Sequence of chain 1.A:
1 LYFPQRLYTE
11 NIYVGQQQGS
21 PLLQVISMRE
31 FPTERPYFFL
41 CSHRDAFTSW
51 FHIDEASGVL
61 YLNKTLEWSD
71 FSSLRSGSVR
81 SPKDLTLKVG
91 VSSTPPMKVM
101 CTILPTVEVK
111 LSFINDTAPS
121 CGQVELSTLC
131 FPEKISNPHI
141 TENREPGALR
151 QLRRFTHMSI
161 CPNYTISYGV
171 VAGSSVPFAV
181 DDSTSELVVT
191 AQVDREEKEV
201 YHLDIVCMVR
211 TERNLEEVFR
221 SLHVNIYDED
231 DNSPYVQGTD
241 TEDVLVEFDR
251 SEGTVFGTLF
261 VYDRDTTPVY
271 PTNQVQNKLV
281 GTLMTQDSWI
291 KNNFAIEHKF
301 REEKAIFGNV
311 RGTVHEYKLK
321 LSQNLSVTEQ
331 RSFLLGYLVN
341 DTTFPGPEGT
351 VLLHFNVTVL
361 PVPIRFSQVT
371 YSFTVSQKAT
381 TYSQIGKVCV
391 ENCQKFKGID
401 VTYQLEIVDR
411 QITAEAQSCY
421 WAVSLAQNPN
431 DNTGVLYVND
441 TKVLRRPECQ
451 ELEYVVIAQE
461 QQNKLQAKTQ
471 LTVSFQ

Binding-site contacts:
Ligand atom C6 contacts residue VAL244 of chain 1.A at 4.3 Å (hydrophobic).
Ligand atom O5 contacts residue ASP243 of chain 1.A at 4.3 Å.
Ligand atom C1 contacts residue ASP243 of chain 1.A at 4.2 Å.
Ligand atom O3 contacts residue ASP243 of chain 1.A at 4.1 Å.
Ligand atom C7 contacts residue ASN356 of chain 1.A at 3.4 Å.
Ligand atom C4 contacts residue ASP243 of chain 1.A at 3.9 Å.
Ligand atom C3 contacts residue ASN356 of chain 1.A at 3.8 Å.
Ligand atom C2 contacts residue ASN356 of chain 1.A at 2.5 Å.
Ligand atom C3 contacts residue ASP243 of chain 1.A at 3.6 Å.
Ligand atom O6 contacts residue ASP243 of chain 1.A at 4.3 Å.
Ligand atom C6 contacts residue ASP243 of chain 1.A at 4.4 Å.
Ligand atom C6 contacts residue THR358 of chain 1.A at 4.4 Å.
Ligand atom C5 contacts residue ASN356 of chain 1.A at 3.7 Å.
Ligand atom O7 contacts residue ASN356 of chain 1.A at 3.4 Å (h-bond).
Ligand atom C4 contacts residue ASN356 of chain 1.A at 4.2 Å.
Ligand atom C5 contacts residue ASP243 of chain 1.A at 4.1 Å.
Ligand atom C6 contacts residue LEU245 of chain 1.A at 3.6 Å (hydrophobic).
Ligand atom O7 contacts residue ASP243 of chain 1.A at 4.2 Å.
Ligand atom C1 contacts residue ASN356 of chain 1.A at 1.4 Å.
Ligand atom N2 contacts residue ASN356 of chain 1.A at 2.9 Å (h-bond).
Ligand atom O5 contacts residue ASN356 of chain 1.A at 2.4 Å (h-bond).

A protein and the small-molecule ligand that binds it are described below.
Small molecule (SMILES): CC(=O)N[C@H]1[C@H](O[C@H]2[C@H](O)[C@@H](NC(C)=O)CO[C@@H]2CO[C@@H]2O[C@@H](C)[C@@H](O)[C@@H](O)[C@@H]2O)O[C@H](CO)[C@@H](O)[C@@H]1O